Sequence of chain 1.C:
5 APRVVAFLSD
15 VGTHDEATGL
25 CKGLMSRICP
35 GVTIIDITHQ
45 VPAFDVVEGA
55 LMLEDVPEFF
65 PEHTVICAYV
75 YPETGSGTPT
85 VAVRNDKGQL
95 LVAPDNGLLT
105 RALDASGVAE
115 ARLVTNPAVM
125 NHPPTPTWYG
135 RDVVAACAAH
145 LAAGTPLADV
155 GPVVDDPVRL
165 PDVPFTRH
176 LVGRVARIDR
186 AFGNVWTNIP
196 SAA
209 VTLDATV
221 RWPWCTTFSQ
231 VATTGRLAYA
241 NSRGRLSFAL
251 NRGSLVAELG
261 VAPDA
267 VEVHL

The protein below binds the small molecule below.
Small molecule (SMILES): Nc1ccnc2c1ncn2[C@@H]1O[C@H](CO)[C@@H](O)[C@H]1O

Binding-site contacts:
Ligand atom N7 contacts residue ASN189 of chain 1.A at 2.9 Å (h-bond).
Ligand atom O4' contacts residue THR78 of chain 1.C at 3.5 Å.
Ligand atom C1 contacts residue PHE48 of chain 1.C at 3.3 Å (hydrophobic).
Ligand atom C1 contacts residue PHE228 of chain 1.A at 3.5 Å (hydrophobic).
Ligand atom C6 contacts residue PHE48 of chain 1.C at 3.4 Å (hydrophobic).
Ligand atom C5' contacts residue THR131 of chain 1.C at 3.2 Å.
Ligand atom C2' contacts residue PHE187 of chain 1.A at 3.5 Å (hydrophobic).
Ligand atom C2 contacts residue PHE228 of chain 1.A at 3.7 Å (hydrophobic).
Ligand atom C5' contacts residue TRP132 of chain 1.C at 3.6 Å (hydrophobic).
Ligand atom O3' contacts residue ASP14 of chain 1.C at 3.0 Å (salt-bridge).
Ligand atom O5' contacts residue GLY134 of chain 1.C at 3.1 Å (h-bond).
Ligand atom C2 contacts residue PHE48 of chain 1.C at 3.2 Å (hydrophobic).
Ligand atom C5 contacts residue PHE48 of chain 1.C at 3.4 Å (hydrophobic).
Ligand atom O2' contacts residue ASP14 of chain 1.C at 2.9 Å (salt-bridge).
Ligand atom N7 contacts residue PHE228 of chain 1.A at 3.5 Å.
Ligand atom N3 contacts residue PHE228 of chain 1.A at 3.8 Å.
Ligand atom C4 contacts residue PHE228 of chain 1.A at 3.6 Å (hydrophobic).
Ligand atom C5 contacts residue PHE228 of chain 1.A at 3.6 Å (hydrophobic).
Ligand atom O5' contacts residue TYR133 of chain 1.C at 3.6 Å.
Ligand atom N7 contacts residue PHE187 of chain 1.A at 3.5 Å.
Ligand atom C4 contacts residue PHE48 of chain 1.C at 3.4 Å (hydrophobic).
Ligand atom N6 contacts residue ASN189 of chain 1.A at 2.8 Å (h-bond).
Ligand atom N9 contacts residue PHE228 of chain 1.A at 3.8 Å.
Ligand atom O2' contacts residue TYR75 of chain 1.C at 3.6 Å (h-bond).
Ligand atom O4' contacts residue THR131 of chain 1.C at 3.7 Å.
Ligand atom N6 contacts residue LEU250 of chain 1.A at 3.1 Å (h-bond).
Ligand atom N3 contacts residue PHE48 of chain 1.C at 3.3 Å.
Ligand atom O3' contacts residue TYR75 of chain 1.C at 3.1 Å (h-bond).
Ligand atom C1 contacts residue ARG252 of chain 1.A at 3.2 Å.
Ligand atom C8 contacts residue PHE187 of chain 1.A at 3.4 Å (hydrophobic).
Ligand atom C4' contacts residue TYR75 of chain 1.C at 3.2 Å (hydrophobic).
Ligand atom O5' contacts residue THR78 of chain 1.C at 3.7 Å.
Ligand atom O4' contacts residue TYR75 of chain 1.C at 3.4 Å (h-bond).
Ligand atom N3 contacts residue PRO76 of chain 1.C at 3.4 Å.
Ligand atom O3' contacts residue TYR73 of chain 1.C at 3.4 Å.
Ligand atom N6 contacts residue PHE228 of chain 1.A at 3.4 Å.
Ligand atom O5' contacts residue TRP132 of chain 1.C at 3.6 Å.
Ligand atom C3' contacts residue ASP14 of chain 1.C at 3.7 Å.
Ligand atom C6 contacts residue PHE228 of chain 1.A at 3.4 Å (hydrophobic).
Ligand atom C1' contacts residue TYR75 of chain 1.C at 3.3 Å (hydrophobic).

Sequence of chain 1.A:
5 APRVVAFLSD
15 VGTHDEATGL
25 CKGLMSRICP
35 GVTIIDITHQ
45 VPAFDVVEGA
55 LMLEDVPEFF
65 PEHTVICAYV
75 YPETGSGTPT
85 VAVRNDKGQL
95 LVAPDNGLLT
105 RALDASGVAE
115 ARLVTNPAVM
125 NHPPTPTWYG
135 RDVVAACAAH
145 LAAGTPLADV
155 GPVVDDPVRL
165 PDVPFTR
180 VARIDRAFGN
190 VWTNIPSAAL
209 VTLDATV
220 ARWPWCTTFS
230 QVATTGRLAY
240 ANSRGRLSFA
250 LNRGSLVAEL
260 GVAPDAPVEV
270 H